Binding-site contacts:
Ligand atom CB contacts residue CYS35 of chain 3.A at 2.8 Å (hydrophobic).
Ligand atom CB contacts residue LEU287 of chain 4.A at 4.1 Å (hydrophobic).
Ligand atom CB contacts residue LEU37 of chain 3.A at 4.5 Å (hydrophobic).
Ligand atom SG contacts residue LEU37 of chain 3.A at 4.1 Å.
Ligand atom SG contacts residue ASN100 of chain 3.A at 4.2 Å.
Ligand atom SG contacts residue CYS35 of chain 3.A at 2.1 Å (h-bond).
Ligand atom CB contacts residue ASP11 of chain 3.A at 4.0 Å.

Sequence of chain 4.A:
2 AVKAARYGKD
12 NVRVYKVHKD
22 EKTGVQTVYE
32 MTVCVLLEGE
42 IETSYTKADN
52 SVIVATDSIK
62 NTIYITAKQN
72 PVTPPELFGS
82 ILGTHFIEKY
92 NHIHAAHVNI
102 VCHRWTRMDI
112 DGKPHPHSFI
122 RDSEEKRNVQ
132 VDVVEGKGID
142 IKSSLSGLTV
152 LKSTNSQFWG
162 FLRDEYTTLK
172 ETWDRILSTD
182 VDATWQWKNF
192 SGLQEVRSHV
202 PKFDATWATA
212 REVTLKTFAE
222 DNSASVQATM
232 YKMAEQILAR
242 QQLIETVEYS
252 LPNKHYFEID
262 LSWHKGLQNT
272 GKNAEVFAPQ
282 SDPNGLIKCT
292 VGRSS

A protein and the small-molecule ligand that binds it are described below.
Small molecule (SMILES): N[C@@H](CS)C(=O)O

Sequence of chain 3.A:
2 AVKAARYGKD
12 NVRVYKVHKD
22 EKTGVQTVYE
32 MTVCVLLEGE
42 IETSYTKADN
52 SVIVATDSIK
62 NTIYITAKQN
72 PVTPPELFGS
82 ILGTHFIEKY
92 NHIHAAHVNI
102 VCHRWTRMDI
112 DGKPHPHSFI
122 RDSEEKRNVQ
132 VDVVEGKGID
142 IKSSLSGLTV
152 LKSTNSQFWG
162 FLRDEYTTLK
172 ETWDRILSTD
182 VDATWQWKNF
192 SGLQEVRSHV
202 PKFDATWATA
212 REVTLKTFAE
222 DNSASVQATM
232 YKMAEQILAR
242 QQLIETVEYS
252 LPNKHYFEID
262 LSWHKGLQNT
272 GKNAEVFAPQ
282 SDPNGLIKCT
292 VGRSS